Binding-site contacts:
Ligand atom O4 contacts residue ASP89 of chain 1.A at 2.8 Å (salt-bridge).
Ligand atom C4 contacts residue TRP133 of chain 1.A at 3.5 Å (hydrophobic).
Ligand atom C2 contacts residue TRP138 of chain 1.A at 3.8 Å (hydrophobic).
Ligand atom C4 contacts residue ASP89 of chain 1.A at 3.5 Å.
Ligand atom O4 contacts residue GLY222 of chain 1.A at 3.7 Å.
Ligand atom C5 contacts residue TRP133 of chain 1.A at 3.6 Å (hydrophobic).
Ligand atom O3 contacts residue TRP133 of chain 1.A at 3.8 Å.
Ligand atom O2 contacts residue TRP138 of chain 1.A at 3.1 Å (h-bond).
Ligand atom O3 contacts residue ASN135 of chain 1.A at 2.8 Å (h-bond).
Ligand atom O3 contacts residue GLY222 of chain 1.A at 3.0 Å (h-bond).
Ligand atom C3 contacts residue TRP133 of chain 1.A at 3.6 Å (hydrophobic).
Ligand atom C3 contacts residue ASP89 of chain 1.A at 3.6 Å.
Ligand atom O2 contacts residue ARG48 of chain 1.A at 3.4 Å (salt-bridge).
Ligand atom O4 contacts residue SER49 of chain 1.A at 2.8 Å (h-bond).
Ligand atom O3 contacts residue GLY107 of chain 1.A at 2.9 Å (h-bond).
Ligand atom C4 contacts residue GLY222 of chain 1.A at 3.4 Å.
Ligand atom C6 contacts residue GLY106 of chain 1.A at 3.9 Å.
Ligand atom O6 contacts residue TYR223 of chain 1.A at 3.6 Å.
Ligand atom O3 contacts residue ARG48 of chain 1.A at 3.0 Å (salt-bridge).
Ligand atom O4 contacts residue GLY222 of chain 1.A at 2.9 Å (h-bond).
Ligand atom O4 contacts residue VAL221 of chain 1.A at 3.7 Å.
Ligand atom O2 contacts residue ASP137 of chain 1.A at 3.6 Å (salt-bridge).
Ligand atom C3 contacts residue ASN135 of chain 1.A at 3.4 Å.
Ligand atom C6 contacts residue TRP133 of chain 1.A at 3.9 Å (hydrophobic).
Ligand atom O3 contacts residue ASP137 of chain 1.A at 3.4 Å (salt-bridge).
Ligand atom O5 contacts residue SER49 of chain 1.A at 3.7 Å.
Ligand atom O3 contacts residue GLY106 of chain 1.A at 3.9 Å.
Ligand atom C3 contacts residue ASP137 of chain 1.A at 3.9 Å.
Ligand atom C2 contacts residue PHE108 of chain 1.A at 3.8 Å (hydrophobic).
Ligand atom C6 contacts residue TYR223 of chain 1.A at 3.7 Å (hydrophobic).
Ligand atom O4 contacts residue HIS114 of chain 1.A at 3.1 Å (h-bond).
Ligand atom C6 contacts residue TYR105 of chain 1.A at 3.6 Å (hydrophobic).
Ligand atom O3 contacts residue ASP89 of chain 1.A at 2.7 Å (salt-bridge).
Ligand atom O4 contacts residue PHE108 of chain 1.A at 3.5 Å.
Ligand atom O2 contacts residue ASN135 of chain 1.A at 3.0 Å (h-bond).
Ligand atom O3 contacts residue HIS114 of chain 1.A at 2.9 Å.
Ligand atom O6 contacts residue TRP133 of chain 1.A at 3.7 Å.
Ligand atom O3 contacts residue TRP138 of chain 1.A at 3.2 Å (h-bond).
Ligand atom C4 contacts residue SER49 of chain 1.A at 3.9 Å.
Ligand atom O2 contacts residue ASN135 of chain 1.A at 3.8 Å.

This protein binds this small molecule.
Small molecule (SMILES): CO[C@@H]1O[C@H](CO)[C@@H](O[C@@H]2O[C@H](CO)[C@H](O)[C@H](O)[C@H]2O[C@@H]2O[C@@H](C)[C@@H](O)[C@@H](O)[C@@H]2O)[C@H](O[C@@H]2O[C@@H](C)[C@@H](O)[C@@H](O)[C@@H]2O)[C@H]1NC(C)=O

Sequence of chain 1.A:
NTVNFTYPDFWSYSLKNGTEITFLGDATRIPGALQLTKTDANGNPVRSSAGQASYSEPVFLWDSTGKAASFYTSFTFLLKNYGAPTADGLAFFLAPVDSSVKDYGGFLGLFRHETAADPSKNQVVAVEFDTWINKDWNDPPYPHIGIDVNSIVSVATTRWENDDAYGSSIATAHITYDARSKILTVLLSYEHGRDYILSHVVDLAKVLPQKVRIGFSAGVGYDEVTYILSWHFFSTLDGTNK